Binding-site contacts:
Ligand atom C'2 contacts residue SER59 of chain 1.A at 3.7 Å.
Ligand atom N3' contacts residue ILE7 of chain 1.A at 3.6 Å (h-bond).
Ligand atom C4 contacts residue NDP1 of chain 1.B at 3.2 Å.
Ligand atom C4 contacts residue PHE34 of chain 1.A at 3.7 Å (hydrophobic).
Ligand atom N3' contacts residue VAL8 of chain 1.A at 3.4 Å.
Ligand atom N4' contacts residue NDP1 of chain 1.B at 3.3 Å (h-bond).
Ligand atom N8' contacts residue GLU30 of chain 1.A at 3.8 Å.
Ligand atom N3' contacts residue NDP1 of chain 1.B at 3.5 Å (h-bond).
Ligand atom C2' contacts residue GLU30 of chain 1.A at 3.6 Å.
Ligand atom N5' contacts residue NDP1 of chain 1.B at 3.2 Å.
Ligand atom N4' contacts residue ILE7 of chain 1.A at 2.9 Å (h-bond).
Ligand atom C9 contacts residue ILE60 of chain 1.A at 3.7 Å (hydrophobic).
Ligand atom C8 contacts residue NDP1 of chain 1.B at 3.7 Å.
Ligand atom C4' contacts residue ILE7 of chain 1.A at 3.6 Å (hydrophobic).
Ligand atom N4' contacts residue PHE34 of chain 1.A at 3.5 Å.
Ligand atom N2' contacts residue VAL8 of chain 1.A at 3.5 Å (h-bond).
Ligand atom N3' contacts residue ALA9 of chain 1.A at 3.8 Å.
Ligand atom C'2 contacts residue NDP1 of chain 1.B at 3.7 Å.
Ligand atom C'3 contacts residue GLY20 of chain 1.A at 3.5 Å.
Ligand atom C6' contacts residue NDP1 of chain 1.B at 3.8 Å.
Ligand atom N4' contacts residue VAL115 of chain 1.A at 3.1 Å (h-bond).
Ligand atom C2' contacts residue PHE34 of chain 1.A at 3.8 Å (hydrophobic).
Ligand atom C4' contacts residue NDP1 of chain 1.B at 3.0 Å.
Ligand atom C2' contacts residue ALA9 of chain 1.A at 3.7 Å (hydrophobic).
Ligand atom N8' contacts residue PHE31 of chain 1.A at 3.8 Å.
Ligand atom N2' contacts residue GLU30 of chain 1.A at 2.8 Å (salt-bridge).
Ligand atom N4' contacts residue TYR121 of chain 1.A at 3.4 Å (h-bond).
Ligand atom N3' contacts residue PHE34 of chain 1.A at 3.4 Å.
Ligand atom N2' contacts residue THR136 of chain 1.A at 3.7 Å.
Ligand atom N2' contacts residue ALA9 of chain 1.A at 3.8 Å.
Ligand atom N1' contacts residue GLU30 of chain 1.A at 2.8 Å (salt-bridge).
Ligand atom C6 contacts residue PHE31 of chain 1.A at 3.8 Å (hydrophobic).
Ligand atom N2' contacts residue ILE7 of chain 1.A at 3.8 Å.
Ligand atom C'4 contacts residue ASP21 of chain 1.A at 3.2 Å.
Ligand atom C4' contacts residue PHE34 of chain 1.A at 3.4 Å (hydrophobic).
Ligand atom C8 contacts residue GLU30 of chain 1.A at 3.7 Å.
Ligand atom C7' contacts residue PHE31 of chain 1.A at 3.8 Å (hydrophobic).
Ligand atom C'3 contacts residue ASP21 of chain 1.A at 3.4 Å.
Ligand atom C7' contacts residue LEU22 of chain 1.A at 3.8 Å (hydrophobic).
Ligand atom C2' contacts residue VAL8 of chain 1.A at 3.7 Å (hydrophobic).

Sequence of chain 1.A:
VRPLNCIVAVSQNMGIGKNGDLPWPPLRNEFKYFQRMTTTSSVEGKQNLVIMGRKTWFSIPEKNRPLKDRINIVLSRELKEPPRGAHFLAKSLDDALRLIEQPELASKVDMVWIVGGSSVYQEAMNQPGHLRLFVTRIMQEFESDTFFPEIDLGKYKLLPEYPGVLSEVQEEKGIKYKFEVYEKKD

The protein below binds the small molecule below.
Small molecule (SMILES): Nc1nc(N)c2nc(CN3c4ccc(O)cc4C=CC4=CCC=C[C@@H]43)cnc2n1